Sequence of chain 1.D:
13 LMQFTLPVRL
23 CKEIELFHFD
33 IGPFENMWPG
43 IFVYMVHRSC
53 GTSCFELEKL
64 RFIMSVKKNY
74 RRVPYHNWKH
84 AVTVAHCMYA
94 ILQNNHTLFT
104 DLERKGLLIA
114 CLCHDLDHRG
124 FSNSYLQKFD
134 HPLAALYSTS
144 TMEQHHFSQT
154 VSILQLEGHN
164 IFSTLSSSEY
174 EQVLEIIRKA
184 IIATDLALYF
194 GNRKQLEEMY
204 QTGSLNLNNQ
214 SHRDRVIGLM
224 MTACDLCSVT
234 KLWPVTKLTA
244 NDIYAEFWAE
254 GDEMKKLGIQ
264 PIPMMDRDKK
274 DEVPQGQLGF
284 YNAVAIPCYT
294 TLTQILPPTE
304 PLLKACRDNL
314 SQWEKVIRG

Binding-site contacts:
Ligand atom C17 contacts residue MET267 of chain 1.D at 3.4 Å (hydrophobic).
Ligand atom C15 contacts residue PHE193 of chain 1.D at 3.8 Å (hydrophobic).
Ligand atom C18 contacts residue SER231 of chain 1.D at 3.5 Å.
Ligand atom N9 contacts residue ILE246 of chain 1.D at 4.2 Å.
Ligand atom C5 contacts residue PHE283 of chain 1.D at 3.4 Å (hydrophobic).
Ligand atom C5 contacts residue PHE250 of chain 1.D at 4.1 Å (hydrophobic).
Ligand atom C2 contacts residue PHE250 of chain 1.D at 3.6 Å (hydrophobic).
Ligand atom C6 contacts residue PHE283 of chain 1.D at 3.4 Å (hydrophobic).
Ligand atom N8 contacts residue PHE283 of chain 1.D at 3.7 Å.
Ligand atom C11 contacts residue PHE193 of chain 1.D at 3.6 Å (hydrophobic).
Ligand atom C19 contacts residue VAL232 of chain 1.D at 3.7 Å (hydrophobic).
Ligand atom C16 contacts residue PHE250 of chain 1.D at 3.9 Å (hydrophobic).
Ligand atom N3 contacts residue MET267 of chain 1.D at 3.4 Å (h-bond).
Ligand atom C16 contacts residue GLN280 of chain 1.D at 3.4 Å.
Ligand atom C14 contacts residue MET267 of chain 1.D at 3.8 Å (hydrophobic).
Ligand atom C2 contacts residue PHE283 of chain 1.D at 3.4 Å (hydrophobic).
Ligand atom C10 contacts residue PHE283 of chain 1.D at 3.5 Å (hydrophobic).
Ligand atom N8 contacts residue LEU229 of chain 1.D at 4.1 Å.
Ligand atom S4 contacts residue LEU189 of chain 1.D at 4.2 Å.
Ligand atom C1 contacts residue PHE250 of chain 1.D at 3.8 Å (hydrophobic).
Ligand atom N3 contacts residue PHE283 of chain 1.D at 4.1 Å.
Ligand atom C14 contacts residue PHE283 of chain 1.D at 3.5 Å (hydrophobic).
Ligand atom N9 contacts residue PHE283 of chain 1.D at 3.8 Å.
Ligand atom C15 contacts residue VAL287 of chain 1.D at 3.8 Å (hydrophobic).
Ligand atom O12 contacts residue LEU189 of chain 1.D at 3.6 Å.
Ligand atom N8 contacts residue ILE246 of chain 1.D at 4.1 Å.
Ligand atom C14 contacts residue PHE250 of chain 1.D at 3.6 Å (hydrophobic).
Ligand atom C19 contacts residue SER231 of chain 1.D at 3.9 Å.
Ligand atom C16 contacts residue PHE283 of chain 1.D at 3.6 Å (hydrophobic).
Ligand atom C18 contacts residue PHE283 of chain 1.D at 4.0 Å (hydrophobic).
Ligand atom C1 contacts residue PHE283 of chain 1.D at 3.8 Å (hydrophobic).
Ligand atom C18 contacts residue ILE246 of chain 1.D at 3.4 Å (hydrophobic).
Ligand atom N3 contacts residue PHE250 of chain 1.D at 4.2 Å.
Ligand atom C10 contacts residue GLN280 of chain 1.D at 3.9 Å.
Ligand atom C19 contacts residue ILE246 of chain 1.D at 3.4 Å (hydrophobic).
Ligand atom C19 contacts residue PHE283 of chain 1.D at 4.1 Å (hydrophobic).
Ligand atom C13 contacts residue PHE283 of chain 1.D at 4.1 Å (hydrophobic).
Ligand atom O12 contacts residue PHE250 of chain 1.D at 4.1 Å.
Ligand atom C18 contacts residue VAL232 of chain 1.D at 3.9 Å (hydrophobic).
Ligand atom N9 contacts residue GLN280 of chain 1.D at 3.4 Å (h-bond).

A small-molecule ligand and the protein it binds are described below.
Small molecule (SMILES): O=C(NCc1cccs1)c1ccc2nccnc2c1